Sequence of chain 1.C:
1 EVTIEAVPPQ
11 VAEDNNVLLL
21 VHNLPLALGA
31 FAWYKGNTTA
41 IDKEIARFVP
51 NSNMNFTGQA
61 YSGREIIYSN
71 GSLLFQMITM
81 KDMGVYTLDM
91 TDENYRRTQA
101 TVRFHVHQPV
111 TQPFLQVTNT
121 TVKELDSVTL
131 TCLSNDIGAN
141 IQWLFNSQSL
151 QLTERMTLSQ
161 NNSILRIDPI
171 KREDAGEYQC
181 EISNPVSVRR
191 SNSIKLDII

Binding-site contacts:
Ligand atom C8 contacts residue LEU18 of chain 1.C at 4.2 Å (hydrophobic).
Ligand atom C3 contacts residue ASN70 of chain 1.C at 3.7 Å.
Ligand atom C7 contacts residue ASN70 of chain 1.C at 3.6 Å.
Ligand atom C1 contacts residue SER72 of chain 1.C at 3.8 Å.
Ligand atom O7 contacts residue ASN70 of chain 1.C at 4.1 Å.
Ligand atom O6 contacts residue TYR68 of chain 1.C at 3.6 Å.
Ligand atom C6 contacts residue TYR68 of chain 1.C at 4.0 Å (hydrophobic).
Ligand atom O4 contacts residue LEU18 of chain 1.C at 4.1 Å.
Ligand atom C1 contacts residue ASN70 of chain 1.C at 1.4 Å.
Ligand atom O7 contacts residue LEU18 of chain 1.C at 4.0 Å.
Ligand atom C7 contacts residue LEU20 of chain 1.C at 4.1 Å (hydrophobic).
Ligand atom C3 contacts residue LEU20 of chain 1.C at 4.0 Å (hydrophobic).
Ligand atom C8 contacts residue VAL21 of chain 1.C at 3.7 Å (hydrophobic).
Ligand atom C8 contacts residue TYR68 of chain 1.C at 3.8 Å (hydrophobic).
Ligand atom C2 contacts residue LEU20 of chain 1.C at 4.2 Å (hydrophobic).
Ligand atom C5 contacts residue ASN70 of chain 1.C at 3.7 Å.
Ligand atom N2 contacts residue LEU20 of chain 1.C at 3.5 Å.
Ligand atom C7 contacts residue LEU18 of chain 1.C at 4.4 Å (hydrophobic).
Ligand atom N2 contacts residue SER72 of chain 1.C at 4.2 Å.
Ligand atom C4 contacts residue ASN70 of chain 1.C at 4.2 Å.
Ligand atom O5 contacts residue ASN70 of chain 1.C at 2.4 Å (h-bond).
Ligand atom C8 contacts residue LEU20 of chain 1.C at 4.1 Å (hydrophobic).
Ligand atom C2 contacts residue ASN70 of chain 1.C at 2.3 Å.
Ligand atom C8 contacts residue HIS22 of chain 1.C at 4.0 Å.
Ligand atom C8 contacts residue LEU74 of chain 1.C at 4.1 Å (hydrophobic).
Ligand atom N2 contacts residue ASN70 of chain 1.C at 2.8 Å (h-bond).

This protein binds this small molecule.
Small molecule (SMILES): CC(=O)N[C@H]1[C@H](O[C@H]2[C@H](O)[C@@H](NC(C)=O)CO[C@@H]2CO)O[C@H](CO)[C@@H](O)[C@@H]1O